A small-molecule ligand and the protein it binds are described below.
Small molecule (SMILES): Nc1ncnc2[nH]cnc12

Binding-site contacts:
Ligand atom N9 contacts residue PRO631 of chain 1.G at 3.8 Å.
Ligand atom C8 contacts residue HIS630 of chain 1.G at 3.3 Å.
Ligand atom C5 contacts residue PRO420 of chain 1.G at 4.5 Å (hydrophobic).
Ligand atom N1 contacts residue GLY639 of chain 1.G at 3.0 Å (h-bond).
Ligand atom N1 contacts residue PHE638 of chain 1.G at 4.1 Å.
Ligand atom N6 contacts residue PRO633 of chain 1.G at 4.4 Å.
Ligand atom N6 contacts residue SER632 of chain 1.G at 3.6 Å.
Ligand atom N3 contacts residue PRO631 of chain 1.G at 4.1 Å.
Ligand atom C2 contacts residue GLY639 of chain 1.G at 2.9 Å.
Ligand atom N7 contacts residue ASP609 of chain 1.G at 4.0 Å.
Ligand atom N7 contacts residue HIS630 of chain 1.G at 3.7 Å.
Ligand atom N7 contacts residue SER632 of chain 1.G at 3.7 Å.
Ligand atom N6 contacts residue PHE638 of chain 1.G at 3.7 Å.
Ligand atom C2 contacts residue ILE622 of chain 1.G at 4.3 Å (hydrophobic).
Ligand atom C4 contacts residue PRO631 of chain 1.G at 4.2 Å (hydrophobic).
Ligand atom C6 contacts residue GLY639 of chain 1.G at 3.7 Å.
Ligand atom N6 contacts residue GLY637 of chain 1.G at 3.4 Å (h-bond).
Ligand atom N9 contacts residue HIS630 of chain 1.G at 4.4 Å.
Ligand atom C6 contacts residue SER632 of chain 1.G at 4.0 Å.
Ligand atom C5 contacts residue PRO631 of chain 1.G at 4.4 Å (hydrophobic).
Ligand atom C2 contacts residue PRO631 of chain 1.G at 4.2 Å (hydrophobic).
Ligand atom N3 contacts residue GLY639 of chain 1.G at 4.2 Å.
Ligand atom C6 contacts residue PRO631 of chain 1.G at 4.3 Å (hydrophobic).
Ligand atom C5 contacts residue SER632 of chain 1.G at 3.9 Å.
Ligand atom N1 contacts residue PRO631 of chain 1.G at 4.2 Å.
Ligand atom N6 contacts residue GLY639 of chain 1.G at 3.5 Å (h-bond).

Sequence of chain 1.G:
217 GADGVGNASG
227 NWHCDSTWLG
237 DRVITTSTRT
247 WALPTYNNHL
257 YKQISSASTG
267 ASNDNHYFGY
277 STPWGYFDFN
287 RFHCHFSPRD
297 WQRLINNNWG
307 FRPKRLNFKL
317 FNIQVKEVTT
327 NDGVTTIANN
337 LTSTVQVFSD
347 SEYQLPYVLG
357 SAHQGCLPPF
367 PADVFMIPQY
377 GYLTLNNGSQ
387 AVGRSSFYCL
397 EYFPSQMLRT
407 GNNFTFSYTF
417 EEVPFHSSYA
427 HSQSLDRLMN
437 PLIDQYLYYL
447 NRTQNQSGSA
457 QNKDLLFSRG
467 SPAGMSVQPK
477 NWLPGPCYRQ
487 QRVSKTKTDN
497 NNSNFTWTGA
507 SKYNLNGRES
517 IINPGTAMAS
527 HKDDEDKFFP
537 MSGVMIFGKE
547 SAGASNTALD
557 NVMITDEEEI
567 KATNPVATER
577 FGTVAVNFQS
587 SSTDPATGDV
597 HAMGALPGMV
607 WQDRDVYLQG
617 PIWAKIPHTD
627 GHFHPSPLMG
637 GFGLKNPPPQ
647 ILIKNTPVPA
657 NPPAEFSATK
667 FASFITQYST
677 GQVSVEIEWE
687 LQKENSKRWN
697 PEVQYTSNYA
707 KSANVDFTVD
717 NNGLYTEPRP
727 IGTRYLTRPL